Sequence of chain 1.A:
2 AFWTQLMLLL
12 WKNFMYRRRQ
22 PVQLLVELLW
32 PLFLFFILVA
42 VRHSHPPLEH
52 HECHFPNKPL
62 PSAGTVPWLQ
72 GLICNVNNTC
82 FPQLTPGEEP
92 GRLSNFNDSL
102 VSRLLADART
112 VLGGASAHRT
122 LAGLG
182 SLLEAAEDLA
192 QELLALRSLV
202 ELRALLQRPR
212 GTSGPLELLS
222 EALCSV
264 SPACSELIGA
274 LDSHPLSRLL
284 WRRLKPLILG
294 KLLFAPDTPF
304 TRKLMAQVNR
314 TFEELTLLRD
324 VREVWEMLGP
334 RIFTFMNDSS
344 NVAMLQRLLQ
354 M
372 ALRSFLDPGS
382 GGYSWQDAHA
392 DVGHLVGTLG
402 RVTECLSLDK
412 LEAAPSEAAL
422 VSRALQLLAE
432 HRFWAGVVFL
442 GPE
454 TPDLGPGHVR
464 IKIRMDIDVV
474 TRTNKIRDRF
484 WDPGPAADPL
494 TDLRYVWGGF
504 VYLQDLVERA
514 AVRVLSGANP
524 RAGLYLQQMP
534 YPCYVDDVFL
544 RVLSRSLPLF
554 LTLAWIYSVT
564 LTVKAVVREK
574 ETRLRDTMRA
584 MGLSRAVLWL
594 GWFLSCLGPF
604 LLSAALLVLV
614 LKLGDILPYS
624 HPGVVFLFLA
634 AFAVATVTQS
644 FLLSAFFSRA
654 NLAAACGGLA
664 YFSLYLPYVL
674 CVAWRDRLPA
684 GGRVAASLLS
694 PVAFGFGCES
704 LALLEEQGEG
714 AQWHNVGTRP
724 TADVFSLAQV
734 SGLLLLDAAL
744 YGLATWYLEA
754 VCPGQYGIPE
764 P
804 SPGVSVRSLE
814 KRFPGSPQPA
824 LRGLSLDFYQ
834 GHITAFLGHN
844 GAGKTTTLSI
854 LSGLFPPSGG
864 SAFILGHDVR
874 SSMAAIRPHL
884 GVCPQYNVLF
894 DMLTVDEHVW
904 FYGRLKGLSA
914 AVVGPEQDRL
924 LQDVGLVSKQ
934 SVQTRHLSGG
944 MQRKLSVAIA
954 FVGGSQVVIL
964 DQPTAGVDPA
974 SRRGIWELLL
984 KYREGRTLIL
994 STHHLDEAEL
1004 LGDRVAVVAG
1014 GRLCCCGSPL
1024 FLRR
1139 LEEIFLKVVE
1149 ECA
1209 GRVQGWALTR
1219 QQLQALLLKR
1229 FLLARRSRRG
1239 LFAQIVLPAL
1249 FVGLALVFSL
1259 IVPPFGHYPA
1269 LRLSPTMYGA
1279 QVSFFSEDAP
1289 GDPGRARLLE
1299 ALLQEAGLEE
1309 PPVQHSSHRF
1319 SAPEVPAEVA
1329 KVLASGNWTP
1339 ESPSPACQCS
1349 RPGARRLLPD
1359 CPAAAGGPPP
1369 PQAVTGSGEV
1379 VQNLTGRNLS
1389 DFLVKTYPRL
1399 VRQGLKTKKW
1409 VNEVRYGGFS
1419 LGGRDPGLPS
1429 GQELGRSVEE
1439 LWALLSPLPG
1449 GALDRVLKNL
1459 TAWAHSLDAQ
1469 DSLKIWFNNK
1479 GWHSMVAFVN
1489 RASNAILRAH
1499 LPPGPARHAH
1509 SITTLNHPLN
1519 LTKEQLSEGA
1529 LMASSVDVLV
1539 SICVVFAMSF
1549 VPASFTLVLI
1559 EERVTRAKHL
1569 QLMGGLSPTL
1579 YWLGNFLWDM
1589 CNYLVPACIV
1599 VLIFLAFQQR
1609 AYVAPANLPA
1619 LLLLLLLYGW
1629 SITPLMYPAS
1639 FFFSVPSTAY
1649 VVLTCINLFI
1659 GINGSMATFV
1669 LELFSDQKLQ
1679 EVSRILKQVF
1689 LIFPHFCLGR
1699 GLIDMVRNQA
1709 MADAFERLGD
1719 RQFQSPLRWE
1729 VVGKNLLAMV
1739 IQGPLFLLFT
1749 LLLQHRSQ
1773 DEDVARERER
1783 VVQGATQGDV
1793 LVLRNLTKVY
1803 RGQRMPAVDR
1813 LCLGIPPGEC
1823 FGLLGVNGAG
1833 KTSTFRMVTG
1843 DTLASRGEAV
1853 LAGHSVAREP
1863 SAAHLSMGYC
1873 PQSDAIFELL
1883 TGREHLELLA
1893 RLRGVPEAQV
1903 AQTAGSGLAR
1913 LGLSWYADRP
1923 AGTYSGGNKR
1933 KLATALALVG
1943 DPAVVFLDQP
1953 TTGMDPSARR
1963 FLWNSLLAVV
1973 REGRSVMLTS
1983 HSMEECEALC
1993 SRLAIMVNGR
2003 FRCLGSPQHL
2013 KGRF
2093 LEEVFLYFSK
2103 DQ

Binding-site contacts:
Ligand atom C8 contacts residue HIS1515 of chain 1.A at 4.3 Å.
Ligand atom C8 contacts residue ASN1518 of chain 1.A at 3.6 Å.
Ligand atom O7 contacts residue ASN1518 of chain 1.A at 3.4 Å (h-bond).
Ligand atom O5 contacts residue ASN1518 of chain 1.A at 2.4 Å (h-bond).
Ligand atom C1 contacts residue ASN1518 of chain 1.A at 1.4 Å.
Ligand atom C2 contacts residue ASN1518 of chain 1.A at 2.5 Å.
Ligand atom C8 contacts residue HIS1265 of chain 1.A at 3.6 Å.
Ligand atom C4 contacts residue ASN1518 of chain 1.A at 4.2 Å.
Ligand atom C7 contacts residue ASN1518 of chain 1.A at 3.2 Å.
Ligand atom C3 contacts residue ASN1518 of chain 1.A at 3.8 Å.
Ligand atom C5 contacts residue ASN1518 of chain 1.A at 3.7 Å.
Ligand atom N2 contacts residue ASN1518 of chain 1.A at 2.8 Å (h-bond).

This small molecule binds to this protein.
Small molecule (SMILES): CC(=O)N[C@@H]1[C@@H](O)[C@H](O)[C@@H](CO)O[C@H]1O